Sequence of chain 1.A:
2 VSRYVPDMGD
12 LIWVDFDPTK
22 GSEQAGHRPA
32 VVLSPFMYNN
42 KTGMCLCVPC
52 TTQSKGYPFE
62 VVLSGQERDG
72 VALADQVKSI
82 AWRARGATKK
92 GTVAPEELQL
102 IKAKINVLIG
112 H

Sequence of chain 1.B:
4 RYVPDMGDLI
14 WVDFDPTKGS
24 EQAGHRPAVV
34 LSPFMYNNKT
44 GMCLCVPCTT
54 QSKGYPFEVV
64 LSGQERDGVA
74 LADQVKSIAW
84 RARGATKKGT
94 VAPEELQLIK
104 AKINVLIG

This small molecule binds to this protein.
Small molecule (SMILES): Nc1ccn([C@H]2C[C@H](O[P](=O)(O)OC[C@H]3O[C@@H](n4cnc5c(N)ncnc54)C[C@@H]3O[P](=O)(O)OC[C@H]3O[C@@H](n4ccc(=O)[nH]c4=O)C[C@@H]3OP(=O)(O)O)[C@@H](CO[P](=O)(O)O[C@H]3C[C@H](n4cnc5c(N)ncnc54)O[C@@H]3CO[P](=O)(O)O[C@H]3C[C@H](n4ccc(=O)[nH]c4=O)O[C@@H]3COP(=O)(O)O)O2)c(=O)n1

Binding-site contacts:
Ligand atom N7 contacts residue ALA26 of chain 1.A at 3.4 Å (h-bond).
Ligand atom C2 contacts residue PRO30 of chain 1.A at 3.5 Å (hydrophobic).
Ligand atom C4 contacts residue GLN25 of chain 1.A at 3.0 Å.
Ligand atom N7 contacts residue LYS56 of chain 1.A at 3.0 Å (salt-bridge).
Ligand atom O4' contacts residue ARG29 of chain 1.A at 3.5 Å.
Ligand atom C5 contacts residue GLN25 of chain 1.A at 3.1 Å.
Ligand atom O5' contacts residue LYS56 of chain 1.A at 3.0 Å (salt-bridge).
Ligand atom C4' contacts residue HIS28 of chain 1.A at 3.3 Å.
Ligand atom C2 contacts residue THR53 of chain 1.A at 3.2 Å.
Ligand atom O4' contacts residue ARG29 of chain 1.A at 3.4 Å (salt-bridge).
Ligand atom O3' contacts residue ARG29 of chain 1.A at 2.8 Å (salt-bridge).
Ligand atom O2 contacts residue THR43 of chain 1.B at 3.5 Å.
Ligand atom N6 contacts residue GLU24 of chain 1.A at 3.4 Å (salt-bridge).
Ligand atom N4 contacts residue GLN25 of chain 1.A at 2.2 Å (h-bond).
Ligand atom O4' contacts residue PRO30 of chain 1.A at 3.3 Å.
Ligand atom OP2 contacts residue THR52 of chain 1.A at 2.8 Å (h-bond).
Ligand atom O5' contacts residue LYS42 of chain 1.B at 3.6 Å.
Ligand atom O2 contacts residue SER23 of chain 1.A at 3.1 Å (h-bond).
Ligand atom O4 contacts residue LYS56 of chain 1.A at 3.5 Å.
Ligand atom OP2 contacts residue THR53 of chain 1.A at 2.8 Å (h-bond).
Ligand atom OP2 contacts residue LYS56 of chain 1.A at 3.0 Å (salt-bridge).
Ligand atom O3' contacts residue TRP14 of chain 1.A at 3.1 Å.
Ligand atom C5' contacts residue HIS28 of chain 1.A at 3.3 Å.
Ligand atom O2 contacts residue THR52 of chain 1.A at 3.4 Å.
Ligand atom OP2 contacts residue LYS56 of chain 1.A at 2.8 Å (salt-bridge).
Ligand atom C5' contacts residue TRP14 of chain 1.A at 3.4 Å (hydrophobic).
Ligand atom C5' contacts residue THR52 of chain 1.A at 3.4 Å.
Ligand atom P contacts residue LYS56 of chain 1.A at 3.3 Å.
Ligand atom N3 contacts residue SER23 of chain 1.A at 3.1 Å.
Ligand atom N6 contacts residue SER23 of chain 1.A at 3.1 Å (h-bond).
Ligand atom O4 contacts residue ARG69 of chain 1.A at 3.2 Å (salt-bridge).
Ligand atom O2 contacts residue THR53 of chain 1.A at 3.3 Å.
Ligand atom O4 contacts residue GLU68 of chain 1.A at 3.1 Å.
Ligand atom P contacts residue ARG29 of chain 1.A at 3.5 Å.
Ligand atom N3 contacts residue TYR58 of chain 1.A at 3.3 Å.
Ligand atom C1' contacts residue THR43 of chain 1.B at 3.6 Å.
Ligand atom O5' contacts residue THR52 of chain 1.A at 3.5 Å (h-bond).
Ligand atom O5' contacts residue ARG29 of chain 1.A at 3.0 Å (salt-bridge).
Ligand atom OP2 contacts residue ARG69 of chain 1.A at 2.7 Å (salt-bridge).
Ligand atom N1 contacts residue THR53 of chain 1.A at 3.5 Å.